Sequence of chain 1.A:
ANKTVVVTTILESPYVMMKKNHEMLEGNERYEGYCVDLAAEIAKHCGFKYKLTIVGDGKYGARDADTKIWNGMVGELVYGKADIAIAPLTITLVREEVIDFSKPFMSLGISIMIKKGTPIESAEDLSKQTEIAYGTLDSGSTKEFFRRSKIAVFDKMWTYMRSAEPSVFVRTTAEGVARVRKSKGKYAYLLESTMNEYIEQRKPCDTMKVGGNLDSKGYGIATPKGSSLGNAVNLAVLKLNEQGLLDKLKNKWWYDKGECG

The protein below binds the small molecule below.
Small molecule (SMILES): N[C@@H](Cn1oc(=O)[nH]c1=O)C(=O)O

Binding-site contacts:
Ligand atom O18 contacts residue THR143 of chain 1.A at 3.0 Å (h-bond).
Ligand atom C01 contacts residue SER142 of chain 1.A at 3.4 Å.
Ligand atom NP3 contacts residue TYR61 of chain 1.A at 3.8 Å.
Ligand atom O16 contacts residue ARG96 of chain 1.A at 2.7 Å (salt-bridge).
Ligand atom NP3 contacts residue THR91 of chain 1.A at 2.9 Å (h-bond).
Ligand atom O19 contacts residue LEU192 of chain 1.A at 3.6 Å.
Ligand atom N15 contacts residue GLU193 of chain 1.A at 3.8 Å.
Ligand atom C04 contacts residue LEU138 of chain 1.A at 3.8 Å (hydrophobic).
Ligand atom O16 contacts residue THR91 of chain 1.A at 2.9 Å (h-bond).
Ligand atom C02 contacts residue SER142 of chain 1.A at 3.4 Å.
Ligand atom N15 contacts residue THR143 of chain 1.A at 2.7 Å (h-bond).
Ligand atom O17 contacts residue GLY141 of chain 1.A at 3.2 Å.
Ligand atom C03 contacts residue LEU138 of chain 1.A at 4.0 Å (hydrophobic).
Ligand atom C01 contacts residue TYR61 of chain 1.A at 3.5 Å (hydrophobic).
Ligand atom O18 contacts residue GLY141 of chain 1.A at 3.4 Å.
Ligand atom O16 contacts residue PRO89 of chain 1.A at 3.7 Å.
Ligand atom NP3 contacts residue PRO89 of chain 1.A at 2.8 Å (h-bond).
Ligand atom C02 contacts residue GLU193 of chain 1.A at 3.4 Å.
Ligand atom O17 contacts residue ARG96 of chain 1.A at 2.8 Å (salt-bridge).
Ligand atom O18 contacts residue SER142 of chain 1.A at 3.2 Å (h-bond).
Ligand atom O17 contacts residue SER142 of chain 1.A at 2.9 Å (h-bond).
Ligand atom C02 contacts residue THR91 of chain 1.A at 3.4 Å.
Ligand atom N14 contacts residue LEU138 of chain 1.A at 3.4 Å.
Ligand atom O16 contacts residue LEU90 of chain 1.A at 3.6 Å.
Ligand atom O17 contacts residue TYR61 of chain 1.A at 3.5 Å.
Ligand atom C05 contacts residue THR143 of chain 1.A at 3.8 Å.
Ligand atom NP3 contacts residue GLU193 of chain 1.A at 2.8 Å (salt-bridge).
Ligand atom C01 contacts residue ARG96 of chain 1.A at 3.4 Å.
Ligand atom N14 contacts residue GLU193 of chain 1.A at 4.0 Å.
Ligand atom O20 contacts residue MET196 of chain 1.A at 3.7 Å.
Ligand atom C05 contacts residue GLU193 of chain 1.A at 3.4 Å.
Ligand atom C03 contacts residue TYR61 of chain 1.A at 3.4 Å (hydrophobic).
Ligand atom O20 contacts residue LEU138 of chain 1.A at 3.9 Å.
Ligand atom C04 contacts residue THR143 of chain 1.A at 3.2 Å.
Ligand atom C02 contacts residue TYR61 of chain 1.A at 3.9 Å (hydrophobic).
Ligand atom O20 contacts residue GLU193 of chain 1.A at 3.3 Å (salt-bridge).
Ligand atom O19 contacts residue GLU193 of chain 1.A at 3.0 Å (salt-bridge).
Ligand atom NP3 contacts residue TYR220 of chain 1.A at 3.8 Å.
Ligand atom C01 contacts residue THR91 of chain 1.A at 3.6 Å.
Ligand atom O16 contacts residue TYR61 of chain 1.A at 3.4 Å.